Sequence of chain 1.A:
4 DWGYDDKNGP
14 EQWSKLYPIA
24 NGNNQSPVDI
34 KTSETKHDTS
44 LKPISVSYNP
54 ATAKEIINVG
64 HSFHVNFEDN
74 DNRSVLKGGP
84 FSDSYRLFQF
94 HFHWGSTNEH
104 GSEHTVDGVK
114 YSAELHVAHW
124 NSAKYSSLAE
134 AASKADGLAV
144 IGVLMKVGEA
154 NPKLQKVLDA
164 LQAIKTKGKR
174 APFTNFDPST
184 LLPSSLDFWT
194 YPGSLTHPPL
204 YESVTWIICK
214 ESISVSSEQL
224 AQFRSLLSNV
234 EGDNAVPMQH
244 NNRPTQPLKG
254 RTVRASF

Binding-site contacts:
Ligand atom CE1 contacts residue LEU198 of chain 1.A at 4.4 Å (hydrophobic).
Ligand atom CB contacts residue GLN92 of chain 1.A at 4.4 Å.
Ligand atom NE2 contacts residue LEU198 of chain 1.A at 4.5 Å.
Ligand atom NE2 contacts residue LEU131 of chain 1.A at 4.2 Å.
Ligand atom CD2 contacts residue ALA135 of chain 1.A at 4.2 Å (hydrophobic).
Ligand atom N contacts residue GLN92 of chain 1.A at 3.1 Å (h-bond).
Ligand atom NE2 contacts residue ALA135 of chain 1.A at 3.4 Å.
Ligand atom C contacts residue HIS200 of chain 1.A at 3.8 Å.
Ligand atom N contacts residue HIS67 of chain 1.A at 3.9 Å.
Ligand atom CG contacts residue LEU198 of chain 1.A at 4.4 Å (hydrophobic).
Ligand atom CA contacts residue HIS200 of chain 1.A at 4.1 Å.
Ligand atom ND1 contacts residue LEU198 of chain 1.A at 4.3 Å.
Ligand atom C contacts residue LEU198 of chain 1.A at 3.1 Å (hydrophobic).
Ligand atom N contacts residue HIS94 of chain 1.A at 3.6 Å.
Ligand atom OXT contacts residue LEU198 of chain 1.A at 2.0 Å.
Ligand atom CD2 contacts residue LEU141 of chain 1.A at 4.2 Å (hydrophobic).
Ligand atom CB contacts residue LEU198 of chain 1.A at 4.3 Å (hydrophobic).
Ligand atom CG contacts residue PHE91 of chain 1.A at 4.3 Å (hydrophobic).
Ligand atom CE1 contacts residue ALA135 of chain 1.A at 4.4 Å (hydrophobic).
Ligand atom CD2 contacts residue PHE91 of chain 1.A at 4.0 Å (hydrophobic).
Ligand atom CA contacts residue LEU198 of chain 1.A at 4.3 Å (hydrophobic).
Ligand atom O contacts residue LEU198 of chain 1.A at 3.5 Å.
Ligand atom CD2 contacts residue LEU131 of chain 1.A at 3.9 Å (hydrophobic).
Ligand atom CD2 contacts residue LEU198 of chain 1.A at 4.5 Å (hydrophobic).
Ligand atom O contacts residue HIS200 of chain 1.A at 2.9 Å (h-bond).
Ligand atom CA contacts residue GLN92 of chain 1.A at 4.3 Å.
Ligand atom CB contacts residue PHE91 of chain 1.A at 4.0 Å (hydrophobic).
Ligand atom N contacts residue HIS200 of chain 1.A at 3.9 Å.

The protein below binds the small molecule below.
Small molecule (SMILES): N[C@@H](Cc1c[nH]c[nH+]1)C(=O)O